A protein and the small-molecule ligand that binds it are described below.
Small molecule (SMILES): CC(=O)N[C@H]1[C@H](O[C@H]2[C@H](O)[C@@H](NC(C)=O)CO[C@@H]2CO)O[C@H](CO)[C@@H](O[C@@H]2O[C@H](CO)[C@@H](O)[C@H](O[C@H]3O[C@H](CO)[C@@H](O)[C@H](O)[C@@H]3O)[C@@H]2O)[C@@H]1O

Binding-site contacts:
Ligand atom O3 contacts residue SER51 of chain 1.H at 3.2 Å (h-bond).
Ligand atom C3 contacts residue SER51 of chain 1.H at 4.3 Å.
Ligand atom O6 contacts residue TYR111 of chain 1.G at 4.1 Å.
Ligand atom C4 contacts residue ASN246 of chain 1.C at 4.3 Å.
Ligand atom N2 contacts residue GLU245 of chain 1.C at 4.1 Å.
Ligand atom N2 contacts residue LYS67 of chain 1.C at 4.2 Å.
Ligand atom C7 contacts residue ASN246 of chain 1.C at 3.6 Å.
Ligand atom O7 contacts residue ASN246 of chain 1.C at 3.8 Å.
Ligand atom C6 contacts residue TYR111 of chain 1.G at 3.9 Å (hydrophobic).
Ligand atom C2 contacts residue GLU245 of chain 1.C at 4.2 Å.
Ligand atom C1 contacts residue ASN246 of chain 1.C at 1.4 Å.
Ligand atom N2 contacts residue ASN246 of chain 1.C at 3.0 Å (h-bond).
Ligand atom O2 contacts residue SER51 of chain 1.H at 3.8 Å.
Ligand atom C5 contacts residue ASN246 of chain 1.C at 3.7 Å.
Ligand atom O5 contacts residue ASN246 of chain 1.C at 2.4 Å (h-bond).
Ligand atom C6 contacts residue ASP49 of chain 1.H at 4.1 Å.
Ligand atom C3 contacts residue ASN246 of chain 1.C at 3.9 Å.
Ligand atom C2 contacts residue ASN246 of chain 1.C at 2.6 Å.
Ligand atom C1 contacts residue ASN30 of chain 1.H at 4.1 Å.
Ligand atom O3 contacts residue ARG52 of chain 1.H at 4.4 Å.
Ligand atom O7 contacts residue GLY29 of chain 1.H at 3.6 Å.

Sequence of chain 1.H:
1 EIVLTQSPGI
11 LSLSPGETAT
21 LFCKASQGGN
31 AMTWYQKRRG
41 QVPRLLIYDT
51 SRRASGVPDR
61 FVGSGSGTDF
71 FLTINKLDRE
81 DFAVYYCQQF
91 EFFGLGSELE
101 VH

Sequence of chain 1.G:
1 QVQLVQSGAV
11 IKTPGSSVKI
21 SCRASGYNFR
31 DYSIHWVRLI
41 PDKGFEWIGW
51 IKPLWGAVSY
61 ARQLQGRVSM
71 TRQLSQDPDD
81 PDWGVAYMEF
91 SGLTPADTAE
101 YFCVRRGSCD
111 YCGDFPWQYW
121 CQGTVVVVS

Sequence of chain 1.C:
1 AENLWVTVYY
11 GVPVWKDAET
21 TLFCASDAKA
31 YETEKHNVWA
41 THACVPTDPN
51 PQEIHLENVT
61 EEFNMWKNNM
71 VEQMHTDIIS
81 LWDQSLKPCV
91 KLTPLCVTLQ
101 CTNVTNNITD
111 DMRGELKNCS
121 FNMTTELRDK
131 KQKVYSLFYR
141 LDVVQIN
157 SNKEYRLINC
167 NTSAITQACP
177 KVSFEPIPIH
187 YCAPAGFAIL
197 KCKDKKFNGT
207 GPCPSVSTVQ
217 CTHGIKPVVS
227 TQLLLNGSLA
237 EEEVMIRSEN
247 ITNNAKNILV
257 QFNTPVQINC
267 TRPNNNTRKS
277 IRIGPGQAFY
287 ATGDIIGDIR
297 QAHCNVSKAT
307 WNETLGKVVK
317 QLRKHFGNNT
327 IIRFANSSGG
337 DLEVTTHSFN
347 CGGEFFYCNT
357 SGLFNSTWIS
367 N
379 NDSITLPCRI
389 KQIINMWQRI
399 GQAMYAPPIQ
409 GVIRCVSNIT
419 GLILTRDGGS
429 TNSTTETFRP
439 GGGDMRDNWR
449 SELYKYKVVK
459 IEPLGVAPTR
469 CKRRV